A small-molecule ligand and the protein it binds are described below.
Small molecule (SMILES): CC(=O)N[C@H]1[C@H](O[C@H]2[C@H](O)[C@@H](NC(C)=O)CO[C@@H]2CO)O[C@H](CO)[C@@H](O[C@@H]2O[C@H](CO[C@H]3O[C@H](CO)[C@@H](O)[C@H](O[C@H]4O[C@H](CO)[C@@H](O)[C@H](O)[C@@H]4O)[C@@H]3O)[C@@H](O)[C@H](O[C@H]3O[C@H](CO)[C@@H](O)[C@H](O)[C@@H]3O)[C@@H]2O)[C@@H]1O

Sequence of chain 1.C:
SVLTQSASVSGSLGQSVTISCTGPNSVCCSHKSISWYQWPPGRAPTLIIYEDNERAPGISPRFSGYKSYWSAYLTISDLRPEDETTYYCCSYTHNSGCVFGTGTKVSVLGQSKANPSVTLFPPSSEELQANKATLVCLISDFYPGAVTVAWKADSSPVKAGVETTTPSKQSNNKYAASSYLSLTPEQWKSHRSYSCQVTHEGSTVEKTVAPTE

Binding-site contacts:
Ligand atom C3 contacts residue ASP57 of chain 1.B at 3.3 Å.
Ligand atom C2 contacts residue GLY112 of chain 1.B at 3.5 Å.
Ligand atom O6 contacts residue ARG28 of chain 1.B at 3.3 Å (salt-bridge).
Ligand atom C8 contacts residue HIS33 of chain 1.B at 3.3 Å.
Ligand atom C6 contacts residue PHE31 of chain 1.B at 3.5 Å (hydrophobic).
Ligand atom C7 contacts residue SER17 of chain 1.A at 3.1 Å.
Ligand atom O7 contacts residue HIS33 of chain 1.B at 3.1 Å (h-bond).
Ligand atom O7 contacts residue SER52 of chain 1.B at 2.2 Å (h-bond).
Ligand atom O2 contacts residue GLY112 of chain 1.B at 2.5 Å (h-bond).
Ligand atom N2 contacts residue ASN82 of chain 1.D at 2.9 Å (h-bond).
Ligand atom O5 contacts residue ASN82 of chain 1.D at 2.3 Å (h-bond).
Ligand atom O4 contacts residue SER113 of chain 1.B at 3.2 Å (h-bond).
Ligand atom C6 contacts residue ASP111 of chain 1.B at 3.1 Å.
Ligand atom C6 contacts residue TRP50 of chain 1.B at 3.4 Å (hydrophobic).
Ligand atom O6 contacts residue ASN96 of chain 1.C at 2.9 Å (h-bond).
Ligand atom O4 contacts residue ASP57 of chain 1.B at 2.4 Å (salt-bridge).
Ligand atom C7 contacts residue PHE31 of chain 1.B at 3.3 Å (hydrophobic).
Ligand atom C2 contacts residue ASN82 of chain 1.D at 2.5 Å.
Ligand atom O6 contacts residue ASP111 of chain 1.B at 3.1 Å (salt-bridge).
Ligand atom C4 contacts residue ASP57 of chain 1.B at 3.4 Å.
Ligand atom O3 contacts residue HIS95 of chain 1.C at 3.4 Å.
Ligand atom O3 contacts residue HIS33 of chain 1.B at 3.3 Å (h-bond).
Ligand atom C8 contacts residue ARG110 of chain 1.B at 3.1 Å.
Ligand atom O7 contacts residue PHE31 of chain 1.B at 2.9 Å (h-bond).
Ligand atom O4 contacts residue THR115 of chain 1.B at 3.4 Å.
Ligand atom O3 contacts residue ASP57 of chain 1.B at 3.1 Å (salt-bridge).
Ligand atom C8 contacts residue PHE31 of chain 1.B at 3.0 Å (hydrophobic).
Ligand atom C7 contacts residue SER52 of chain 1.B at 3.2 Å.
Ligand atom C2 contacts residue ASP57 of chain 1.B at 3.1 Å.
Ligand atom C1 contacts residue ASN82 of chain 1.D at 1.4 Å.
Ligand atom C7 contacts residue HIS33 of chain 1.B at 3.0 Å.
Ligand atom O4 contacts residue GLY112 of chain 1.B at 3.4 Å.
Ligand atom O6 contacts residue ARG110 of chain 1.B at 3.5 Å.
Ligand atom O6 contacts residue PHE31 of chain 1.B at 3.3 Å.
Ligand atom O2 contacts residue THR115 of chain 1.B at 3.1 Å.
Ligand atom C5 contacts residue GLY112 of chain 1.B at 3.4 Å.
Ligand atom O7 contacts residue SER17 of chain 1.A at 2.5 Å (h-bond).
Ligand atom O5 contacts residue ASN96 of chain 1.C at 3.3 Å (h-bond).
Ligand atom O6 contacts residue ASP111 of chain 1.B at 2.4 Å (salt-bridge).
Ligand atom C1 contacts residue ASP57 of chain 1.B at 3.4 Å.

Sequence of chain 1.A:
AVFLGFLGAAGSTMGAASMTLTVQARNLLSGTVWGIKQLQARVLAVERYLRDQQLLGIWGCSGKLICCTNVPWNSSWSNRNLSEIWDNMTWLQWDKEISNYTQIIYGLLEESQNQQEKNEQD

Sequence of chain 1.D:
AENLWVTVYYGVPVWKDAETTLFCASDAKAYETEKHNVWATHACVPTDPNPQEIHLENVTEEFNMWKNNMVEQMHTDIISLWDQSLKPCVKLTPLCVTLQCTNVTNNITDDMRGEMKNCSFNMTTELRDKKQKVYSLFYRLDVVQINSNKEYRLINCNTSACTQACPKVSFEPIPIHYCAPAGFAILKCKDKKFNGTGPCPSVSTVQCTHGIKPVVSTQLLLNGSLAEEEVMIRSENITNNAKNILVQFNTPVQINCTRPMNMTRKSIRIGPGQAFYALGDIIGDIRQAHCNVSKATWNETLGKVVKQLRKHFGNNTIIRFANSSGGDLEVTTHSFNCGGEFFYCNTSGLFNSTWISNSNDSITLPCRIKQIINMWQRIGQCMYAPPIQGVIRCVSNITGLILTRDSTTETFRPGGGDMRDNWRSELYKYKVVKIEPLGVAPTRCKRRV

Sequence of chain 1.B:
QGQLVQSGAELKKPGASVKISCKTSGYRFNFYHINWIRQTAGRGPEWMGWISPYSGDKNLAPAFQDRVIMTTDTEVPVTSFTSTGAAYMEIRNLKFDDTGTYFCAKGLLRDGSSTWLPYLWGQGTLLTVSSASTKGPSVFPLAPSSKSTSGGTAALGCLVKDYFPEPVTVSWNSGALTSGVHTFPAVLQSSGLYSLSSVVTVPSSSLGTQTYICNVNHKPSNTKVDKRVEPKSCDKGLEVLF